A small-molecule ligand and the protein it binds are described below.
Small molecule (SMILES): Cc1cc(CCCOc2c(C)cc(-c3noc(C(F)(F)F)n3)cc2C)on1

Binding-site contacts:
Ligand atom C3 contacts residue LEU100 of chain 50.A at 3.6 Å (hydrophobic).
Ligand atom N1A contacts residue TYR144 of chain 50.A at 3.3 Å.
Ligand atom F1 contacts residue LEU217 of chain 50.A at 3.3 Å.
Ligand atom N3A contacts residue PHE179 of chain 50.A at 3.2 Å.
Ligand atom N2 contacts residue LEU100 of chain 50.A at 3.8 Å.
Ligand atom F3 contacts residue TYR142 of chain 50.A at 2.6 Å.
Ligand atom C1C contacts residue MET214 of chain 50.A at 3.5 Å (hydrophobic).
Ligand atom C4 contacts residue LEU100 of chain 50.A at 3.7 Å (hydrophobic).
Ligand atom C2A contacts residue PHE179 of chain 50.A at 3.5 Å (hydrophobic).
Ligand atom F2 contacts residue VAL168 of chain 50.A at 2.9 Å.
Ligand atom CM6 contacts residue LEU184 of chain 50.A at 3.4 Å (hydrophobic).
Ligand atom C3A contacts residue PHE179 of chain 50.A at 3.4 Å (hydrophobic).
Ligand atom CM3 contacts residue ASN212 of chain 50.A at 3.6 Å.
Ligand atom F1 contacts residue TYR142 of chain 50.A at 3.3 Å.
Ligand atom C5B contacts residue TYR144 of chain 50.A at 3.7 Å (hydrophobic).
Ligand atom F3 contacts residue MET143 of chain 50.A at 3.3 Å.
Ligand atom N1A contacts residue PHE179 of chain 50.A at 3.6 Å.
Ligand atom F1 contacts residue MET124 of chain 50.A at 3.5 Å.
Ligand atom C2A contacts residue TYR144 of chain 50.A at 3.6 Å (hydrophobic).
Ligand atom F2 contacts residue TYR142 of chain 50.A at 3.6 Å.
Ligand atom CM6 contacts residue MET214 of chain 50.A at 3.4 Å (hydrophobic).
Ligand atom O1 contacts residue MET214 of chain 50.A at 3.3 Å.
Ligand atom C6B contacts residue LEU181 of chain 50.A at 3.5 Å (hydrophobic).
Ligand atom F3 contacts residue ALA166 of chain 50.A at 3.2 Å.
Ligand atom C4B contacts residue LEU181 of chain 50.A at 3.8 Å (hydrophobic).
Ligand atom O1 contacts residue LEU100 of chain 50.A at 3.7 Å.
Ligand atom C1B contacts residue LEU181 of chain 50.A at 3.8 Å (hydrophobic).
Ligand atom CM4 contacts residue TYR142 of chain 50.A at 3.5 Å (hydrophobic).
Ligand atom F3 contacts residue TYR144 of chain 50.A at 3.1 Å.
Ligand atom O1A contacts residue TYR144 of chain 50.A at 3.3 Å.
Ligand atom F2 contacts residue PHE179 of chain 50.A at 3.6 Å.
Ligand atom N3A contacts residue LEU217 of chain 50.A at 3.6 Å.
Ligand atom CM3 contacts residue TYR190 of chain 50.A at 3.7 Å (hydrophobic).
Ligand atom O1B contacts residue ILE98 of chain 50.A at 3.1 Å.
Ligand atom CM6 contacts residue TYR144 of chain 50.A at 3.6 Å (hydrophobic).
Ligand atom C3A contacts residue TYR144 of chain 50.A at 3.7 Å (hydrophobic).
Ligand atom C4 contacts residue TYR190 of chain 50.A at 3.6 Å (hydrophobic).
Ligand atom C5B contacts residue LEU181 of chain 50.A at 3.5 Å (hydrophobic).
Ligand atom C1B contacts residue ILE98 of chain 50.A at 3.7 Å (hydrophobic).
Ligand atom CM2 contacts residue ILE122 of chain 50.A at 3.5 Å (hydrophobic).

Sequence of chain 50.A:
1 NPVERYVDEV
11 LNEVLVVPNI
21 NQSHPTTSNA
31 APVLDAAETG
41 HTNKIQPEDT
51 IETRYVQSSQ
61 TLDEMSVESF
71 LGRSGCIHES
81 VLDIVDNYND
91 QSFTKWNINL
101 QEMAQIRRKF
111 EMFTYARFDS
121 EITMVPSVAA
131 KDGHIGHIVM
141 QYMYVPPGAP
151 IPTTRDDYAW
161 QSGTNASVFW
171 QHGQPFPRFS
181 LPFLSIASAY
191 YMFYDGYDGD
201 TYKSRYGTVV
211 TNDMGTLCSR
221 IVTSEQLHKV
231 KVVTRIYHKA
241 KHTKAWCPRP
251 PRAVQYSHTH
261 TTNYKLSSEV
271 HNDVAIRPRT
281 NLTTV

Sequence of chain 50.C:
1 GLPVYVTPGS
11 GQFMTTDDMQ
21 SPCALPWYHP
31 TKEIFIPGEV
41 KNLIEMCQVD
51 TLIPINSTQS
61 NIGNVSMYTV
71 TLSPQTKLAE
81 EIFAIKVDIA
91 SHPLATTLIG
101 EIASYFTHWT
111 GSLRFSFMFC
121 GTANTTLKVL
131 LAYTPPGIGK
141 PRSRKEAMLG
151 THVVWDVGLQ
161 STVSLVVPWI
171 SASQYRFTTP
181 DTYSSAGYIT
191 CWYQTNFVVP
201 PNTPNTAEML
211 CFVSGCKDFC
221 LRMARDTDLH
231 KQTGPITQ